A small-molecule ligand and the protein it binds are described below.
Small molecule (SMILES): CC(=O)N[C@@H]1[C@@H](O)[C@H](O)[C@@H](CO)O[C@H]1O

Binding-site contacts:
Ligand atom C8 contacts residue ASN269 of chain 1.E at 4.1 Å.
Ligand atom C8 contacts residue VAL408 of chain 1.E at 3.5 Å (hydrophobic).
Ligand atom C7 contacts residue ASN269 of chain 1.E at 3.3 Å.
Ligand atom C1 contacts residue ILE290 of chain 1.E at 3.9 Å (hydrophobic).
Ligand atom C4 contacts residue ASN269 of chain 1.E at 4.4 Å.
Ligand atom C7 contacts residue VAL408 of chain 1.E at 4.4 Å (hydrophobic).
Ligand atom O5 contacts residue ASN269 of chain 1.E at 2.5 Å (h-bond).
Ligand atom C5 contacts residue ILE290 of chain 1.E at 4.3 Å (hydrophobic).
Ligand atom O5 contacts residue ILE290 of chain 1.E at 3.4 Å.
Ligand atom O6 contacts residue ILE290 of chain 1.E at 3.7 Å.
Ligand atom C1 contacts residue ASN269 of chain 1.E at 1.5 Å.
Ligand atom O7 contacts residue ASN269 of chain 1.E at 3.3 Å (h-bond).
Ligand atom C2 contacts residue ASN269 of chain 1.E at 2.6 Å.
Ligand atom N2 contacts residue ASN269 of chain 1.E at 3.0 Å (h-bond).
Ligand atom C3 contacts residue ASN269 of chain 1.E at 3.9 Å.
Ligand atom C6 contacts residue ILE290 of chain 1.E at 4.4 Å (hydrophobic).
Ligand atom C5 contacts residue ASN269 of chain 1.E at 3.9 Å.

Sequence of chain 1.E:
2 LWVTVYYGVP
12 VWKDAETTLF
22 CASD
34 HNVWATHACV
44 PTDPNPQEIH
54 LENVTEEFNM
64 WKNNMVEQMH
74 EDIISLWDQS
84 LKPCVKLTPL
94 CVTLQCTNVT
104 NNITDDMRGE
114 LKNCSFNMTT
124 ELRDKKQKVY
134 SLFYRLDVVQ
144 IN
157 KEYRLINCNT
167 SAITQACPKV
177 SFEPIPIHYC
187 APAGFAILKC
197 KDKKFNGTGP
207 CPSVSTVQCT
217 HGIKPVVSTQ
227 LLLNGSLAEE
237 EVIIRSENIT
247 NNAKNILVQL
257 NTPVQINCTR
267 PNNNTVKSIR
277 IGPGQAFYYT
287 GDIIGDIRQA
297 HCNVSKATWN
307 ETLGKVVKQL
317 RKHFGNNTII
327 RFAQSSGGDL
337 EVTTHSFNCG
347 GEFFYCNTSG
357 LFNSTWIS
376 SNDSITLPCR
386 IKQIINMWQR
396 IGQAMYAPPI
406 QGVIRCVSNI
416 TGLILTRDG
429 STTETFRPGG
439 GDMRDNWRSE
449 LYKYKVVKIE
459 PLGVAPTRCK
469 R